Sequence of chain 4.B:
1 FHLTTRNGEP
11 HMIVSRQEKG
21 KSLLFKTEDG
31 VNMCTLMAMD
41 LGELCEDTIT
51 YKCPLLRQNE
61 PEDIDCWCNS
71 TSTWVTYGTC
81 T

Binding-site contacts:
Ligand atom O2 contacts residue HIS2 of chain 4.B at 3.4 Å (h-bond).
Ligand atom C4 contacts residue BMA1 of chain 4.P at 3.6 Å.
Ligand atom C5 contacts residue NAG1 of chain 4.N at 3.8 Å.
Ligand atom O5 contacts residue NAG1 of chain 4.N at 2.5 Å (h-bond).
Ligand atom C1 contacts residue NAG1 of chain 4.N at 1.7 Å.
Ligand atom C3 contacts residue NAG1 of chain 4.N at 4.1 Å.
Ligand atom O6 contacts residue NAG1 of chain 4.N at 4.5 Å.
Ligand atom C2 contacts residue BMA1 of chain 4.P at 3.2 Å.
Ligand atom O4 contacts residue BMA1 of chain 4.P at 4.0 Å.
Ligand atom C2 contacts residue NAG1 of chain 4.N at 2.9 Å.
Ligand atom O2 contacts residue NAG1 of chain 4.N at 3.4 Å (h-bond).
Ligand atom C3 contacts residue BMA1 of chain 4.P at 2.5 Å.
Ligand atom O3 contacts residue BMA1 of chain 4.P at 1.1 Å.
Ligand atom C2 contacts residue HIS2 of chain 4.B at 4.5 Å.
Ligand atom O2 contacts residue BMA1 of chain 4.P at 3.0 Å (h-bond).

A small-molecule ligand and the protein it binds are described below.
Small molecule (SMILES): OC[C@H]1O[C@@H](O)[C@@H](O)[C@@H](O)[C@@H]1O